Sequence of chain 1.A:
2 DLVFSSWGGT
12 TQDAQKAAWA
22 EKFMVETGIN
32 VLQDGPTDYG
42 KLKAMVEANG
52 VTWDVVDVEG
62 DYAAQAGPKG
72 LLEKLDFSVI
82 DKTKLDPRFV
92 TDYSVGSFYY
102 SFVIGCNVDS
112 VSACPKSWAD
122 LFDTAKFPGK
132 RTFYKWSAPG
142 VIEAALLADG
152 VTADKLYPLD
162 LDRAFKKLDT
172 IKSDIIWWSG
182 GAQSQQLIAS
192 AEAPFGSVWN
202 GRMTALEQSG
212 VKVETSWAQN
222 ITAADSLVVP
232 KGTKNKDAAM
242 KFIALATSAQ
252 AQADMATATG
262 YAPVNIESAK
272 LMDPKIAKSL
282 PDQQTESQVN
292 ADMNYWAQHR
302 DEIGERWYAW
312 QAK

This protein binds this small molecule.
Small molecule (SMILES): NCCCC(=O)O

Binding-site contacts:
Ligand atom O contacts residue ARG203 of chain 1.A at 2.9 Å (salt-bridge).
Ligand atom O contacts residue THR12 of chain 1.A at 2.6 Å (h-bond).
Ligand atom CG contacts residue PHE99 of chain 1.A at 3.6 Å (hydrophobic).
Ligand atom CD contacts residue PHE99 of chain 1.A at 3.9 Å (hydrophobic).
Ligand atom N contacts residue TYR101 of chain 1.A at 3.9 Å.
Ligand atom C contacts residue TRP200 of chain 1.A at 3.3 Å (hydrophobic).
Ligand atom CB contacts residue ASP226 of chain 1.A at 3.7 Å.
Ligand atom N contacts residue TRP8 of chain 1.A at 4.1 Å.
Ligand atom C contacts residue TYR262 of chain 1.A at 3.5 Å (hydrophobic).
Ligand atom OXT contacts residue TRP200 of chain 1.A at 3.5 Å.
Ligand atom CB contacts residue TRP200 of chain 1.A at 3.5 Å (hydrophobic).
Ligand atom C contacts residue PHE99 of chain 1.A at 4.4 Å (hydrophobic).
Ligand atom CB contacts residue PHE99 of chain 1.A at 3.9 Å (hydrophobic).
Ligand atom CD contacts residue TRP200 of chain 1.A at 3.4 Å (hydrophobic).
Ligand atom OXT contacts residue ARG203 of chain 1.A at 2.8 Å (salt-bridge).
Ligand atom O contacts residue TYR262 of chain 1.A at 2.6 Å (h-bond).
Ligand atom C contacts residue TRP8 of chain 1.A at 4.3 Å (hydrophobic).
Ligand atom CD contacts residue TYR101 of chain 1.A at 3.9 Å (hydrophobic).
Ligand atom O contacts residue TRP200 of chain 1.A at 3.5 Å.
Ligand atom N contacts residue TRP200 of chain 1.A at 3.7 Å.
Ligand atom OXT contacts residue TRP8 of chain 1.A at 3.1 Å.
Ligand atom CD contacts residue ASP226 of chain 1.A at 3.4 Å.
Ligand atom OXT contacts residue THR12 of chain 1.A at 3.5 Å (h-bond).
Ligand atom CG contacts residue TYR262 of chain 1.A at 3.5 Å (hydrophobic).
Ligand atom CB contacts residue TRP8 of chain 1.A at 3.9 Å (hydrophobic).
Ligand atom CG contacts residue TRP200 of chain 1.A at 3.5 Å (hydrophobic).
Ligand atom C contacts residue THR12 of chain 1.A at 3.4 Å.
Ligand atom N contacts residue ASP226 of chain 1.A at 2.8 Å (salt-bridge).
Ligand atom C contacts residue ARG203 of chain 1.A at 3.6 Å.
Ligand atom N contacts residue GLU60 of chain 1.A at 3.7 Å.